Sequence of chain 2.A:
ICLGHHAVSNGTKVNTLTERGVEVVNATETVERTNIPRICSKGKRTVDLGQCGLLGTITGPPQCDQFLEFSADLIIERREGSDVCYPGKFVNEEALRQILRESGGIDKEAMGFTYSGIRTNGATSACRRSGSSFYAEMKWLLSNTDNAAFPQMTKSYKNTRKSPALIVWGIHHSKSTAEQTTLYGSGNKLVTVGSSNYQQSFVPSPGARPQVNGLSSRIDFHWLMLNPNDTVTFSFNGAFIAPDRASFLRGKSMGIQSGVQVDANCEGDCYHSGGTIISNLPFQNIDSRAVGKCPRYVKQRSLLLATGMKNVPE

Binding-site contacts:
Ligand atom C7 contacts residue GLY78 of chain 2.B at 4.3 Å.
Ligand atom C7 contacts residue GLU72 of chain 2.B at 4.1 Å.
Ligand atom C8 contacts residue LYS75 of chain 2.B at 3.5 Å.
Ligand atom C7 contacts residue LYS75 of chain 2.B at 3.6 Å.
Ligand atom C7 contacts residue ASN79 of chain 2.B at 3.9 Å.
Ligand atom O7 contacts residue LYS75 of chain 2.B at 2.9 Å (salt-bridge).
Ligand atom O7 contacts residue ASN82 of chain 2.B at 3.9 Å.
Ligand atom C8 contacts residue GLY78 of chain 2.B at 3.7 Å.
Ligand atom O5 contacts residue ASN82 of chain 2.B at 2.4 Å (h-bond).
Ligand atom C4 contacts residue ASN82 of chain 2.B at 4.2 Å.
Ligand atom C8 contacts residue GLU72 of chain 2.B at 4.0 Å.
Ligand atom N2 contacts residue ASN82 of chain 2.B at 3.3 Å (h-bond).
Ligand atom O7 contacts residue ASN79 of chain 2.B at 3.5 Å (h-bond).
Ligand atom C1 contacts residue ASN82 of chain 2.B at 1.5 Å.
Ligand atom C2 contacts residue ASN82 of chain 2.B at 2.7 Å.
Ligand atom C7 contacts residue ASN82 of chain 2.B at 3.9 Å.
Ligand atom C5 contacts residue ASN82 of chain 2.B at 3.8 Å.
Ligand atom O6 contacts residue ARG295 of chain 2.A at 4.5 Å.
Ligand atom O3 contacts residue LYS75 of chain 2.B at 4.3 Å.
Ligand atom C3 contacts residue ASN82 of chain 2.B at 4.0 Å.
Ligand atom O3 contacts residue GLU72 of chain 2.B at 3.8 Å.
Ligand atom N2 contacts residue GLY78 of chain 2.B at 4.3 Å.
Ligand atom O7 contacts residue GLU72 of chain 2.B at 4.4 Å.
Ligand atom C8 contacts residue ASN79 of chain 2.B at 4.0 Å.

A protein and the small-molecule ligand that binds it are described below.
Small molecule (SMILES): CC(=O)N[C@@H]1[C@@H](O)[C@H](O)[C@@H](CO)O[C@H]1O

Sequence of chain 2.B:
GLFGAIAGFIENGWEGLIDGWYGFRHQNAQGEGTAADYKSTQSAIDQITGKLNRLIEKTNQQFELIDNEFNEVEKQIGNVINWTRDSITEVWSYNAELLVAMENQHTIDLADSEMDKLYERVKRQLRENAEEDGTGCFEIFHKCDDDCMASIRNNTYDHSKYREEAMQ